Sequence of chain 1.A:
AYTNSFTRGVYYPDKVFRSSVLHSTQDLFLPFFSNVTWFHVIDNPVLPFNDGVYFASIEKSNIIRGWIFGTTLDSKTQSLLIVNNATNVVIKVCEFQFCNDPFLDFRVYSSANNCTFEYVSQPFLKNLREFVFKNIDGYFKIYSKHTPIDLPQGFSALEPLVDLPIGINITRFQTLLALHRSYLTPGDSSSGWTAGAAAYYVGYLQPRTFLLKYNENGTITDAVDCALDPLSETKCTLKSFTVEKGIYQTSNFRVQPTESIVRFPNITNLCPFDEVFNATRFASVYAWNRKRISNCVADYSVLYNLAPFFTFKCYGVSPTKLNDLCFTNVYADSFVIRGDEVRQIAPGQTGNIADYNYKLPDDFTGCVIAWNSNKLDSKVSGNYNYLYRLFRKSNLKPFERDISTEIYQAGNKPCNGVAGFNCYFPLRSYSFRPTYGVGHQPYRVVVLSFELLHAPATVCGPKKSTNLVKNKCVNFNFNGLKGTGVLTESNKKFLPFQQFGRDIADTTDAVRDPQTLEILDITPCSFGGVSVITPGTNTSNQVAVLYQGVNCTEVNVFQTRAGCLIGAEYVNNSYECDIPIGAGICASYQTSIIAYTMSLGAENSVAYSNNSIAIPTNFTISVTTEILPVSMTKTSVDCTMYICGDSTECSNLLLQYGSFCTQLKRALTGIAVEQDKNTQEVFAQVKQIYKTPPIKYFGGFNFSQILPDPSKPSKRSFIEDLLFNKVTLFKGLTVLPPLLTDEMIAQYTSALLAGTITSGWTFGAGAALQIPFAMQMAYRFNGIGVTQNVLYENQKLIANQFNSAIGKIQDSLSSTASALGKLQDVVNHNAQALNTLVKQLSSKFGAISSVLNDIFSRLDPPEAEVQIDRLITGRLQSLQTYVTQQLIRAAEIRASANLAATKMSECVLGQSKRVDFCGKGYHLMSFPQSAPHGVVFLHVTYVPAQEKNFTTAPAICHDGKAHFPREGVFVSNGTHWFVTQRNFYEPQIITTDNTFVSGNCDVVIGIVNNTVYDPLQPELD

Binding-site contacts:
Ligand atom O7 contacts residue ASN279 of chain 1.A at 3.4 Å (h-bond).
Ligand atom C5 contacts residue ASN279 of chain 1.A at 3.7 Å.
Ligand atom O5 contacts residue ASN279 of chain 1.A at 2.4 Å (h-bond).
Ligand atom C8 contacts residue ASN277 of chain 1.A at 3.7 Å.
Ligand atom C3 contacts residue ASN279 of chain 1.A at 3.8 Å.
Ligand atom C8 contacts residue ASN279 of chain 1.A at 4.5 Å.
Ligand atom C4 contacts residue ASN279 of chain 1.A at 4.2 Å.
Ligand atom C2 contacts residue ASN279 of chain 1.A at 2.5 Å.
Ligand atom C7 contacts residue ASN279 of chain 1.A at 3.3 Å.
Ligand atom N2 contacts residue ASN279 of chain 1.A at 2.9 Å (h-bond).
Ligand atom O7 contacts residue ASN277 of chain 1.A at 3.8 Å.
Ligand atom C7 contacts residue ASN277 of chain 1.A at 4.0 Å.
Ligand atom C1 contacts residue ASN279 of chain 1.A at 1.4 Å.

The protein below binds the small molecule below.
Small molecule (SMILES): CC(=O)N[C@@H]1[C@@H](O)[C@H](O)[C@@H](CO)O[C@H]1O